Sequence of chain 1.C:
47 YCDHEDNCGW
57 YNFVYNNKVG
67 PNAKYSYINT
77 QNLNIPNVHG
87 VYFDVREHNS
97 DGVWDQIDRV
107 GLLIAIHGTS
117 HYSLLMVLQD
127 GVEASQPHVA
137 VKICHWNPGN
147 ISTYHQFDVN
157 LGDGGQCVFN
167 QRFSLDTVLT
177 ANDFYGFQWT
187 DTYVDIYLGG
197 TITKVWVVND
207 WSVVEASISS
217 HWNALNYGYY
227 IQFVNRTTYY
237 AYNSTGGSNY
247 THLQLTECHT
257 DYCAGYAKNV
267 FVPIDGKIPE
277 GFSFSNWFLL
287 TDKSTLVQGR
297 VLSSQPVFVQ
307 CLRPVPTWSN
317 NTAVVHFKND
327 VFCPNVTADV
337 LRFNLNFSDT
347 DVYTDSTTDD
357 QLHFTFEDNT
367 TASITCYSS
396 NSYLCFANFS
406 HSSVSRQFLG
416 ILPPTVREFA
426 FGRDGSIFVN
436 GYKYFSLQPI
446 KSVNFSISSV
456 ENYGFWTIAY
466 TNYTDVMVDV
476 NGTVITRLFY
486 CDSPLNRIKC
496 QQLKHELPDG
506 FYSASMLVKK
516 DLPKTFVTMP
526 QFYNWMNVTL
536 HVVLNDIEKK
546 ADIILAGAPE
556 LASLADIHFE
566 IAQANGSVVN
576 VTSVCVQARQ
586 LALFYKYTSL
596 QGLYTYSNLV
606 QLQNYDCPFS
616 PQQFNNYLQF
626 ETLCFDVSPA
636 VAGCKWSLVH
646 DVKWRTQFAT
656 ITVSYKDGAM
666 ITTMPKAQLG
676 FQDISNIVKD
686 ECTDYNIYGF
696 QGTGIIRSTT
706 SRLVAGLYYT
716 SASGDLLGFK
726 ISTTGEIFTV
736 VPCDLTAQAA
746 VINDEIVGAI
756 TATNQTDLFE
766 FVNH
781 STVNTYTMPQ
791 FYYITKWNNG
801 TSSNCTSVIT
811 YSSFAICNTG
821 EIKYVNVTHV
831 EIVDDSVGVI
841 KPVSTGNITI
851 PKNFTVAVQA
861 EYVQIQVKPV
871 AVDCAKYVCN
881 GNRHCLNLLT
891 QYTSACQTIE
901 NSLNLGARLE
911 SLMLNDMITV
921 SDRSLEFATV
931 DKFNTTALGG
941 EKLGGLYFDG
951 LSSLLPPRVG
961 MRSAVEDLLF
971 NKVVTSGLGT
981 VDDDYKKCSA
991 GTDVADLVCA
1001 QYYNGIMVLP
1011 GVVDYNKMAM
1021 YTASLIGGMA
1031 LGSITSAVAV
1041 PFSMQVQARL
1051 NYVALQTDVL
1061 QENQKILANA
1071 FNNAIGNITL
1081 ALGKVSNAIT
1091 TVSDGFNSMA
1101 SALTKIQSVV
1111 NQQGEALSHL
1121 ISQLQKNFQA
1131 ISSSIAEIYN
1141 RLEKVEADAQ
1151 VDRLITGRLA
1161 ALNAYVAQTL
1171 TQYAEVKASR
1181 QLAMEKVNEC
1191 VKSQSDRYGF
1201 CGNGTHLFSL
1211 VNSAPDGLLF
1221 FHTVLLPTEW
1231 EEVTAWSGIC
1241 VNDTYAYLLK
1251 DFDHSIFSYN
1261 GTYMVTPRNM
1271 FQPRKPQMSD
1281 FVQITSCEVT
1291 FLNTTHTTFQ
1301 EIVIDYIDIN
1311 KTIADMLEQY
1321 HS

Binding-site contacts:
Ligand atom C4 contacts residue ASP364 of chain 1.C at 3.3 Å.
Ligand atom C2 contacts residue ASN365 of chain 1.C at 2.5 Å.
Ligand atom O4 contacts residue ASP364 of chain 1.C at 3.6 Å.
Ligand atom C8 contacts residue ASN365 of chain 1.C at 3.8 Å.
Ligand atom N2 contacts residue LYS446 of chain 1.C at 4.2 Å.
Ligand atom O5 contacts residue ASN365 of chain 1.C at 2.6 Å (h-bond).
Ligand atom O6 contacts residue ASN365 of chain 1.C at 4.2 Å.
Ligand atom O6 contacts residue ASP364 of chain 1.C at 2.8 Å (salt-bridge).
Ligand atom O7 contacts residue ASN365 of chain 1.C at 4.3 Å.
Ligand atom C5 contacts residue ASP364 of chain 1.C at 3.7 Å.
Ligand atom C6 contacts residue ASP364 of chain 1.C at 3.3 Å.
Ligand atom C5 contacts residue ASN365 of chain 1.C at 3.8 Å.
Ligand atom C1 contacts residue ASP364 of chain 1.C at 4.3 Å.
Ligand atom C4 contacts residue ASN365 of chain 1.C at 4.3 Å.
Ligand atom O5 contacts residue ASP364 of chain 1.C at 3.4 Å.
Ligand atom C7 contacts residue ASN365 of chain 1.C at 3.5 Å.
Ligand atom C3 contacts residue ASN365 of chain 1.C at 3.8 Å.
Ligand atom C1 contacts residue ASN365 of chain 1.C at 1.5 Å.
Ligand atom N2 contacts residue ASN365 of chain 1.C at 2.8 Å (h-bond).

A protein and the small-molecule ligand that binds it are described below.
Small molecule (SMILES): CC(=O)N[C@@H]1[C@@H](O)[C@H](O)[C@@H](CO)O[C@H]1O